Binding-site contacts:
Ligand atom C2 contacts residue ASN23 of chain 1.A at 2.4 Å.
Ligand atom O7 contacts residue ASN23 of chain 1.A at 3.2 Å (h-bond).
Ligand atom C3 contacts residue ASN23 of chain 1.A at 3.8 Å.
Ligand atom O7 contacts residue THR15 of chain 1.A at 4.5 Å.
Ligand atom N2 contacts residue ASN23 of chain 1.A at 2.8 Å (h-bond).
Ligand atom C1 contacts residue ASN23 of chain 1.A at 1.4 Å.
Ligand atom O6 contacts residue ASN23 of chain 1.A at 4.1 Å.
Ligand atom C8 contacts residue ASN23 of chain 1.A at 4.3 Å.
Ligand atom C4 contacts residue ASN23 of chain 1.A at 4.3 Å.
Ligand atom C7 contacts residue ASN23 of chain 1.A at 3.2 Å.
Ligand atom C5 contacts residue ASN23 of chain 1.A at 3.7 Å.
Ligand atom O5 contacts residue ASN23 of chain 1.A at 2.4 Å (h-bond).

Sequence of chain 1.A:
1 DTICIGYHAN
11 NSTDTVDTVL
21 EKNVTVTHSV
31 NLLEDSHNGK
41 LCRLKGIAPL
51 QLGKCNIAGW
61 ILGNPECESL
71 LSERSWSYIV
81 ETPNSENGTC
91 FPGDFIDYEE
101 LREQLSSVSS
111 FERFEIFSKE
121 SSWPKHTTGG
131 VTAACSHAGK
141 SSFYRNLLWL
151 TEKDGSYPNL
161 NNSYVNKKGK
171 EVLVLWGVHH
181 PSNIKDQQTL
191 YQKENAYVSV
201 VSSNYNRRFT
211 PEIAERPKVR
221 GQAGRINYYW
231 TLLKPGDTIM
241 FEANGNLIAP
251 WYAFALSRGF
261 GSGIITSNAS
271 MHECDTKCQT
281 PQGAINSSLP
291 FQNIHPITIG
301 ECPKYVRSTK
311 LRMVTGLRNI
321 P

The protein below binds the small molecule below.
Small molecule (SMILES): CC(=O)N[C@H]1[C@H](O[C@H]2[C@H](O)[C@@H](NC(C)=O)CO[C@@H]2CO)O[C@H](CO)[C@@H](O)[C@@H]1O